Sequence of chain 1.A:
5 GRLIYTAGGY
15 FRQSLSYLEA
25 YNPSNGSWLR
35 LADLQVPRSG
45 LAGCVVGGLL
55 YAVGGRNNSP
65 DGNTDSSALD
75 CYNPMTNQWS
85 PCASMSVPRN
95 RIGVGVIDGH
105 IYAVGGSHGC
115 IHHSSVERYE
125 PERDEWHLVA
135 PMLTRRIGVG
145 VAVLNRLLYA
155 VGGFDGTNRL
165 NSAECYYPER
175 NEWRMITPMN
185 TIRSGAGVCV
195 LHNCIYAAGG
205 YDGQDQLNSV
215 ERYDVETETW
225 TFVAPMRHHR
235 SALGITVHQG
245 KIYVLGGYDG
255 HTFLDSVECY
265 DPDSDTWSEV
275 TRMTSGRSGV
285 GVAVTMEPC

Binding-site contacts:
Ligand atom O1 contacts residue SER282 of chain 1.A at 2.5 Å (h-bond).
Ligand atom C11 contacts residue ALA236 of chain 1.A at 3.8 Å (hydrophobic).
Ligand atom C22 contacts residue TYR205 of chain 1.A at 3.6 Å (hydrophobic).
Ligand atom C15 contacts residue ARG95 of chain 1.A at 3.5 Å.
Ligand atom C11 contacts residue SER282 of chain 1.A at 3.8 Å.
Ligand atom O2 contacts residue PHE158 of chain 1.A at 3.3 Å.
Ligand atom C10 contacts residue SER282 of chain 1.A at 3.6 Å.
Ligand atom C1 contacts residue SER282 of chain 1.A at 3.3 Å.
Ligand atom C16 contacts residue GLY142 of chain 1.A at 3.8 Å.
Ligand atom C28 contacts residue SER282 of chain 1.A at 3.3 Å.
Ligand atom C8 contacts residue TYR14 of chain 1.A at 3.2 Å (hydrophobic).
Ligand atom N3 contacts residue GLY142 of chain 1.A at 3.2 Å.
Ligand atom C9 contacts residue ASN62 of chain 1.A at 3.4 Å.
Ligand atom C13 contacts residue ALA236 of chain 1.A at 3.8 Å (hydrophobic).
Ligand atom C27 contacts residue TYR14 of chain 1.A at 3.7 Å (hydrophobic).
Ligand atom O2 contacts residue ARG163 of chain 1.A at 2.9 Å (salt-bridge).
Ligand atom C1 contacts residue PHE257 of chain 1.A at 3.9 Å (hydrophobic).
Ligand atom O3 contacts residue ARG163 of chain 1.A at 3.1 Å (salt-bridge).
Ligand atom C25 contacts residue ALA236 of chain 1.A at 3.6 Å (hydrophobic).
Ligand atom O1 contacts residue TYR252 of chain 1.A at 3.8 Å.
Ligand atom C22 contacts residue SER188 of chain 1.A at 3.8 Å.
Ligand atom C16 contacts residue SER188 of chain 1.A at 3.0 Å.
Ligand atom N2 contacts residue ARG95 of chain 1.A at 3.7 Å.
Ligand atom C9 contacts residue TYR14 of chain 1.A at 3.9 Å (hydrophobic).
Ligand atom C23 contacts residue GLY142 of chain 1.A at 3.8 Å.
Ligand atom C27 contacts residue SER43 of chain 1.A at 3.5 Å.
Ligand atom C24 contacts residue ALA236 of chain 1.A at 3.9 Å (hydrophobic).
Ligand atom N3 contacts residue ARG95 of chain 1.A at 3.8 Å.
Ligand atom C17 contacts residue SER188 of chain 1.A at 3.1 Å.
Ligand atom O2 contacts residue SER188 of chain 1.A at 2.5 Å (h-bond).
Ligand atom C14 contacts residue ARG95 of chain 1.A at 3.7 Å.
Ligand atom C19 contacts residue ARG95 of chain 1.A at 3.8 Å.
Ligand atom C18 contacts residue ARG163 of chain 1.A at 3.4 Å.
Ligand atom C16 contacts residue ILE141 of chain 1.A at 3.8 Å (hydrophobic).
Ligand atom C23 contacts residue ARG95 of chain 1.A at 3.6 Å.
Ligand atom C18 contacts residue SER188 of chain 1.A at 3.0 Å.
Ligand atom C24 contacts residue ARG95 of chain 1.A at 3.9 Å.
Ligand atom C2 contacts residue TYR252 of chain 1.A at 3.8 Å (hydrophobic).
Ligand atom O1 contacts residue PHE257 of chain 1.A at 3.4 Å.
Ligand atom C28 contacts residue TYR14 of chain 1.A at 3.5 Å (hydrophobic).

The protein below binds the small molecule below.
Small molecule (SMILES): CCCC[C@H]1CCCN1C(=O)[C@H]1CCC[C@@H](c2cccc(-n3ncc(C(=O)O)c3C3CC3)c2)C1